Binding-site contacts:
Ligand atom N2 contacts residue GLY141 of chain 1.B at 3.9 Å.
Ligand atom C1 contacts residue ASN167 of chain 1.B at 1.4 Å.
Ligand atom O7 contacts residue ASN167 of chain 1.B at 3.6 Å.
Ligand atom O7 contacts residue SER166 of chain 1.B at 2.3 Å (h-bond).
Ligand atom O5 contacts residue ASN167 of chain 1.B at 2.4 Å (h-bond).
Ligand atom C2 contacts residue LEU143 of chain 1.B at 4.0 Å (hydrophobic).
Ligand atom C7 contacts residue GLY141 of chain 1.B at 4.1 Å.
Ligand atom C6 contacts residue LEU143 of chain 1.B at 4.3 Å (hydrophobic).
Ligand atom O5 contacts residue LEU143 of chain 1.B at 4.1 Å.
Ligand atom N2 contacts residue ASN167 of chain 1.B at 2.8 Å (h-bond).
Ligand atom C4 contacts residue ASN167 of chain 1.B at 4.2 Å.
Ligand atom C8 contacts residue SER166 of chain 1.B at 3.2 Å.
Ligand atom C5 contacts residue ASN167 of chain 1.B at 3.7 Å.
Ligand atom C7 contacts residue SER166 of chain 1.B at 2.8 Å.
Ligand atom O3 contacts residue LEU143 of chain 1.B at 3.3 Å.
Ligand atom C3 contacts residue ASN167 of chain 1.B at 3.8 Å.
Ligand atom C2 contacts residue ASN167 of chain 1.B at 2.4 Å.
Ligand atom C4 contacts residue LEU143 of chain 1.B at 4.2 Å (hydrophobic).
Ligand atom C8 contacts residue GLY141 of chain 1.B at 3.4 Å.
Ligand atom C8 contacts residue ALA164 of chain 1.B at 4.0 Å (hydrophobic).
Ligand atom N2 contacts residue LEU143 of chain 1.B at 4.4 Å.
Ligand atom C2 contacts residue SER166 of chain 1.B at 4.3 Å.
Ligand atom C5 contacts residue LEU143 of chain 1.B at 4.2 Å (hydrophobic).
Ligand atom C1 contacts residue SER166 of chain 1.B at 3.8 Å.
Ligand atom N2 contacts residue SER166 of chain 1.B at 3.8 Å.
Ligand atom C3 contacts residue LEU143 of chain 1.B at 4.0 Å (hydrophobic).
Ligand atom N2 contacts residue PHE142 of chain 1.B at 4.5 Å.
Ligand atom C8 contacts residue ASN167 of chain 1.B at 4.4 Å.
Ligand atom C7 contacts residue ASN167 of chain 1.B at 3.4 Å.

A protein and the small-molecule ligand that binds it are described below.
Small molecule (SMILES): CC(=O)N[C@H]1[C@H](O[C@H]2[C@H](O)[C@@H](NC(C)=O)CO[C@@H]2CO)O[C@H](CO)[C@@H](O[C@@H]2O[C@H](CO)[C@@H](O)[C@H](O)[C@@H]2O)[C@@H]1O

Sequence of chain 1.B:
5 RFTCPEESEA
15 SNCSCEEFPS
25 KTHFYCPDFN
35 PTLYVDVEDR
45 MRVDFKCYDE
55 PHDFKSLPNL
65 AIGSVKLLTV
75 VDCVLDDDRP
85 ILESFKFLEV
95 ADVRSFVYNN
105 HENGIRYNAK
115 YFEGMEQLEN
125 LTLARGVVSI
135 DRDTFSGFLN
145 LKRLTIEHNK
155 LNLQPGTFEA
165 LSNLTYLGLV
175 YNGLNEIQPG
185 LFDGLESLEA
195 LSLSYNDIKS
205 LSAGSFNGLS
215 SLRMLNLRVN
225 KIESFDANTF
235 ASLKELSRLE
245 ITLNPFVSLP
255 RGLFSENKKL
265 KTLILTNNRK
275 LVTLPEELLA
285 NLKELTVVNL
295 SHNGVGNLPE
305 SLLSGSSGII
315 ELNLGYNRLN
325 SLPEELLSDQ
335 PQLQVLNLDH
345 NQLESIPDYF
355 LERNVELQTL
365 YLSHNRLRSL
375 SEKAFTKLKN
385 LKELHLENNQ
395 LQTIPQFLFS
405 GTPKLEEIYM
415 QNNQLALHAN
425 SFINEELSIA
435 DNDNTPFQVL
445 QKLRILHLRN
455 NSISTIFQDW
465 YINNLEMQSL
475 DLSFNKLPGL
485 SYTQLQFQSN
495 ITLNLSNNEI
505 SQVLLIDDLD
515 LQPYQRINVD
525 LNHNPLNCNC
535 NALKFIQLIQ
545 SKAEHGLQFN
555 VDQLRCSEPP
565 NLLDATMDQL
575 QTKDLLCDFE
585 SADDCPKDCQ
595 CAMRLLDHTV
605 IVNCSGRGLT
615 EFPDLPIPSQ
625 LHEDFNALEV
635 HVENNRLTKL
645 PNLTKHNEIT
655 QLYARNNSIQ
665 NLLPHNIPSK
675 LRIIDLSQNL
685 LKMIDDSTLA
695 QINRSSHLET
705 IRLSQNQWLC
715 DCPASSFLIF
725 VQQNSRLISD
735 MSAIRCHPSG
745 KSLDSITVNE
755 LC